Binding-site contacts:
Ligand atom O3' contacts residue DA1 of chain 1.BE at 1.6 Å.
Ligand atom C2' contacts residue DA1 of chain 1.BE at 3.7 Å.
Ligand atom C4' contacts residue DA1 of chain 1.BE at 3.7 Å.
Ligand atom O3' contacts residue PRO205 of chain 1.JA at 4.1 Å.
Ligand atom C3' contacts residue DA1 of chain 1.BE at 2.6 Å.
Ligand atom C5' contacts residue DA1 of chain 1.BE at 3.6 Å.
Ligand atom O5' contacts residue DA1 of chain 1.BE at 3.9 Å.
Ligand atom C2' contacts residue PRO205 of chain 1.JA at 4.5 Å (hydrophobic).

A protein and the small-molecule ligand that binds it are described below.
Small molecule (SMILES): Nc1ccn([C@H]2C[C@H](O)[C@@H](COP(=O)(O)O)O2)c(=O)n1

Sequence of chain 1.JA:
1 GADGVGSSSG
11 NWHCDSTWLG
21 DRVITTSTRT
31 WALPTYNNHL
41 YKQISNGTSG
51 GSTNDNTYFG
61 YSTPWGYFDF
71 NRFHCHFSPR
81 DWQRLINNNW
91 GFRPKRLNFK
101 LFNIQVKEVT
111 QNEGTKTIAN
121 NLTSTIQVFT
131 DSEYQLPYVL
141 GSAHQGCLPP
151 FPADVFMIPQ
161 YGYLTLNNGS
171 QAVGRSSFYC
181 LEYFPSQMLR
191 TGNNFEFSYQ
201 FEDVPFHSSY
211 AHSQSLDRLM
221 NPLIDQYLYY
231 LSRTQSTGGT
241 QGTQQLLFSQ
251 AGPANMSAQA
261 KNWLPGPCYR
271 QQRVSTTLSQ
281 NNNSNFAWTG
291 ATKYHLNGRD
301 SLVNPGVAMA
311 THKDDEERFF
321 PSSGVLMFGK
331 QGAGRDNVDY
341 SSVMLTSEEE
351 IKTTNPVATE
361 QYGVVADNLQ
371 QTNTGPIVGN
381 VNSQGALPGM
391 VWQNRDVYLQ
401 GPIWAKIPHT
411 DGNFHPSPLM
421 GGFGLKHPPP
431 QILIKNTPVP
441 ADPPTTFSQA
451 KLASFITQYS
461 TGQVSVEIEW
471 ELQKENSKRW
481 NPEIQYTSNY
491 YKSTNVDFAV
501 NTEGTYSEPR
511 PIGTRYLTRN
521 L